Sequence of chain 1.B:
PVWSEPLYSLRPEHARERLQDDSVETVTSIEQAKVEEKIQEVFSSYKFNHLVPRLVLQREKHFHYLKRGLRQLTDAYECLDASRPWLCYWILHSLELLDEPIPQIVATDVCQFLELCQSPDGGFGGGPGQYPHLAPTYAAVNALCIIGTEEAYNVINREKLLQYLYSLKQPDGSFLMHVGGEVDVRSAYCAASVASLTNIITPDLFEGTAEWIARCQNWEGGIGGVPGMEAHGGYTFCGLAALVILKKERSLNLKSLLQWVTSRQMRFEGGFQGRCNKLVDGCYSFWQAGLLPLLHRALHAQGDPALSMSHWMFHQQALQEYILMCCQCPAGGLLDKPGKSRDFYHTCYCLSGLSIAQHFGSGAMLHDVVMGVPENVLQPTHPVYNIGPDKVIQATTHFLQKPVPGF

Sequence of chain 1.A:
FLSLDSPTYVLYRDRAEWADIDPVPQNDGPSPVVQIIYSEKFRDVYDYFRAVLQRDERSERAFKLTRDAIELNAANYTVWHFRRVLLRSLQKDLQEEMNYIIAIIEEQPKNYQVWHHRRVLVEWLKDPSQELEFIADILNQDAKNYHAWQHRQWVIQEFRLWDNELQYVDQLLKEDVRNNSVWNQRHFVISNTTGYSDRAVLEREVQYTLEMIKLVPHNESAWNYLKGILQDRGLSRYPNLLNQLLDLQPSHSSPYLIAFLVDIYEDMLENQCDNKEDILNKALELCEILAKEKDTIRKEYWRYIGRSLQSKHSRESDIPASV

A small-molecule ligand and the protein it binds are described below.
Small molecule (SMILES): Cn1cnc(S(=O)(=O)N(CCN(Cc2cncn2C)c2ccc(C#N)cc2)CC2CCN(C(=O)OC(C)(C)C)CC2)c1

Binding-site contacts:
Ligand atom NBA contacts residue ASP297 of chain 1.B at 3.4 Å (salt-bridge).
Ligand atom CAE contacts residue SER99 of chain 1.B at 3.5 Å.
Ligand atom CAO contacts residue ZN1 of chain 1.C at 3.4 Å.
Ligand atom OAG contacts residue ALA151 of chain 1.B at 3.1 Å.
Ligand atom OAH contacts residue FPP1 of chain 1.D at 3.4 Å.
Ligand atom CAA contacts residue FPP1 of chain 1.D at 3.1 Å.
Ligand atom CAO contacts residue HIS362 of chain 1.B at 3.6 Å.
Ligand atom CAC contacts residue GLN167 of chain 1.A at 3.8 Å.
Ligand atom NBA contacts residue HIS362 of chain 1.B at 3.2 Å.
Ligand atom NAF contacts residue TYR93 of chain 1.B at 3.7 Å.
Ligand atom NAF contacts residue LEU96 of chain 1.B at 3.7 Å.
Ligand atom CAQ contacts residue TYR361 of chain 1.B at 3.6 Å (hydrophobic).
Ligand atom CAU contacts residue FPP1 of chain 1.D at 3.7 Å.
Ligand atom CAO contacts residue TYR361 of chain 1.B at 3.7 Å (hydrophobic).
Ligand atom NBA contacts residue CYS299 of chain 1.B at 3.9 Å.
Ligand atom CAP contacts residue HIS362 of chain 1.B at 3.8 Å.
Ligand atom CAP contacts residue ASP297 of chain 1.B at 3.4 Å.
Ligand atom OAG contacts residue TRP102 of chain 1.B at 2.8 Å (h-bond).
Ligand atom CAD contacts residue HIS149 of chain 1.B at 3.5 Å.
Ligand atom OBC contacts residue SER99 of chain 1.B at 3.6 Å.
Ligand atom CBE contacts residue TYR361 of chain 1.B at 3.4 Å (hydrophobic).
Ligand atom CBD contacts residue TRP102 of chain 1.B at 3.6 Å (hydrophobic).
Ligand atom CAS contacts residue FPP1 of chain 1.D at 3.6 Å.
Ligand atom CAZ contacts residue TYR361 of chain 1.B at 3.8 Å (hydrophobic).
Ligand atom CAP contacts residue ZN1 of chain 1.C at 3.1 Å.
Ligand atom NAF contacts residue ASP359 of chain 1.B at 3.7 Å.
Ligand atom CAJ contacts residue LEU96 of chain 1.B at 3.8 Å (hydrophobic).
Ligand atom CAE contacts residue ALA98 of chain 1.B at 3.8 Å (hydrophobic).
Ligand atom CAU contacts residue TRP102 of chain 1.B at 3.8 Å (hydrophobic).
Ligand atom NAF contacts residue PHE360 of chain 1.B at 3.6 Å.
Ligand atom CAL contacts residue TYR361 of chain 1.B at 3.7 Å (hydrophobic).
Ligand atom NBB contacts residue TYR361 of chain 1.B at 3.0 Å (h-bond).
Ligand atom NAF contacts residue TYR361 of chain 1.B at 3.5 Å (h-bond).
Ligand atom CAA contacts residue TYR300 of chain 1.B at 3.4 Å (hydrophobic).
Ligand atom CAE contacts residue ALA129 of chain 1.A at 3.7 Å (hydrophobic).
Ligand atom CAJ contacts residue ASP359 of chain 1.B at 3.7 Å.
Ligand atom CAK contacts residue ASP359 of chain 1.B at 3.7 Å.
Ligand atom NBA contacts residue ZN1 of chain 1.C at 2.3 Å.
Ligand atom CAJ contacts residue TYR361 of chain 1.B at 3.5 Å (hydrophobic).
Ligand atom NBB contacts residue FPP1 of chain 1.D at 3.3 Å.